Sequence of chain 1.B:
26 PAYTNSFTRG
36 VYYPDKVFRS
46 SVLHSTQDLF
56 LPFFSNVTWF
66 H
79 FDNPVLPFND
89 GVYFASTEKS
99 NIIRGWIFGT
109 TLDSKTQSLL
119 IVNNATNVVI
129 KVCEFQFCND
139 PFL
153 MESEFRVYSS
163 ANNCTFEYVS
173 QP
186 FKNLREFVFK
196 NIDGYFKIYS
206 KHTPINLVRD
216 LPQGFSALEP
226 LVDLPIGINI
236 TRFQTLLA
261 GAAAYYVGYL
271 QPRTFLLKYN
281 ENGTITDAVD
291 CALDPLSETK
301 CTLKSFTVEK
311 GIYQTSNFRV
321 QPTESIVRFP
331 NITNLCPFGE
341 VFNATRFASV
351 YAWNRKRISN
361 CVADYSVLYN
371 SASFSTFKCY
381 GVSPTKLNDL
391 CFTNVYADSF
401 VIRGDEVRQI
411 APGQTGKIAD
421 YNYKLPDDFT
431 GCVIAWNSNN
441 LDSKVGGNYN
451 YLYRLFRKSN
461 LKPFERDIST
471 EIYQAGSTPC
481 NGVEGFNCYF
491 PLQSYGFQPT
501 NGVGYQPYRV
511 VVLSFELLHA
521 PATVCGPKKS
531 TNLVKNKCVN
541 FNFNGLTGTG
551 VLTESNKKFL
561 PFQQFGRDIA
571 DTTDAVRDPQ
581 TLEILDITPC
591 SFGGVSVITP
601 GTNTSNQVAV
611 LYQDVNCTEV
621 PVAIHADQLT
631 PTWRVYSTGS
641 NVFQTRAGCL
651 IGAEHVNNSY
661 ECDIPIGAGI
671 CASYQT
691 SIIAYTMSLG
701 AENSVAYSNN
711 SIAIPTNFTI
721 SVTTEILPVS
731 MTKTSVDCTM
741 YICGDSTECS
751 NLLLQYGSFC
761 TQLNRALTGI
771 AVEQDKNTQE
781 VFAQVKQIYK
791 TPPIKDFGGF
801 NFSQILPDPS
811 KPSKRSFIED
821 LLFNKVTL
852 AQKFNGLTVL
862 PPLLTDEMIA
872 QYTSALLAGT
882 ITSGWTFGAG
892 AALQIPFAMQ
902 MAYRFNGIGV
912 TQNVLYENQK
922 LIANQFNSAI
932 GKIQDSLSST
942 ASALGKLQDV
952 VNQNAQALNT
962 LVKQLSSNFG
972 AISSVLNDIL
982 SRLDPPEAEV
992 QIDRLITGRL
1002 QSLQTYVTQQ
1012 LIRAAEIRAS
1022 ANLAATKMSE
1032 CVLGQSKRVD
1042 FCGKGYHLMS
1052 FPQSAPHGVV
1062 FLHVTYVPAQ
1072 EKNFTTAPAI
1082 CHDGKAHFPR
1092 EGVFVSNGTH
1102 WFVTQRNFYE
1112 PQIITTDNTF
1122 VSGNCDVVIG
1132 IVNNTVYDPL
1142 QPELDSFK

Binding-site contacts:
Ligand atom C8 contacts residue GLN644 of chain 1.B at 4.3 Å.
Ligand atom O5 contacts residue THR618 of chain 1.B at 4.3 Å.
Ligand atom O7 contacts residue ASN616 of chain 1.B at 3.0 Å (h-bond).
Ligand atom C2 contacts residue ASN616 of chain 1.B at 2.5 Å.
Ligand atom O5 contacts residue ASN616 of chain 1.B at 2.4 Å (h-bond).
Ligand atom C4 contacts residue ASN616 of chain 1.B at 4.2 Å.
Ligand atom N2 contacts residue ASN616 of chain 1.B at 3.0 Å (h-bond).
Ligand atom C8 contacts residue ASN616 of chain 1.B at 4.5 Å.
Ligand atom C1 contacts residue THR618 of chain 1.B at 4.5 Å.
Ligand atom C3 contacts residue ASN616 of chain 1.B at 3.8 Å.
Ligand atom C1 contacts residue ASN616 of chain 1.B at 1.4 Å.
Ligand atom C7 contacts residue ASN616 of chain 1.B at 3.2 Å.
Ligand atom C5 contacts residue ASN616 of chain 1.B at 3.7 Å.

A small-molecule ligand and the protein it binds are described below.
Small molecule (SMILES): CC(=O)N[C@@H]1[C@@H](O)[C@H](O)[C@@H](CO)O[C@H]1O